Sequence of chain 2.A:
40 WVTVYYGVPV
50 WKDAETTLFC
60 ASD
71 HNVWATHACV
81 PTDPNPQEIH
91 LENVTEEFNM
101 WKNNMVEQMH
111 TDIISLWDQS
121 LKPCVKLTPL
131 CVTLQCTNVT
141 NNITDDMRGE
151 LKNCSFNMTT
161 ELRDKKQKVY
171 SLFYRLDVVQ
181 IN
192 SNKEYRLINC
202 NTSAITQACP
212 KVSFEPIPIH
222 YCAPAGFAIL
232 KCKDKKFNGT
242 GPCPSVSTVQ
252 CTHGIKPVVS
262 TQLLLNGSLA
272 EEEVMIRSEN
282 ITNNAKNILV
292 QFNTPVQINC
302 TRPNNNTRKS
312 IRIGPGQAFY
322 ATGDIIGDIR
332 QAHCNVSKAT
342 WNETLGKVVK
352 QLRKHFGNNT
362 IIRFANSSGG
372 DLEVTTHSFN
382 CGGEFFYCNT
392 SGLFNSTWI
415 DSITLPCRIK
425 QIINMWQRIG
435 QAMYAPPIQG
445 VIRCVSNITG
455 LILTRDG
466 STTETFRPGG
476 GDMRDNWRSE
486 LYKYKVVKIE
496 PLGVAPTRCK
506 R

Binding-site contacts:
Ligand atom O7 contacts residue SER416 of chain 2.A at 4.3 Å.
Ligand atom O7 contacts residue ASN336 of chain 2.A at 4.2 Å.
Ligand atom O6 contacts residue ARG447 of chain 2.A at 3.0 Å (salt-bridge).
Ligand atom C4 contacts residue ASN300 of chain 2.A at 4.1 Å.
Ligand atom C1 contacts residue ASN300 of chain 2.A at 1.4 Å.
Ligand atom C3 contacts residue GLN298 of chain 2.A at 3.7 Å.
Ligand atom O3 contacts residue GLN298 of chain 2.A at 4.4 Å.
Ligand atom C1 contacts residue GLN298 of chain 2.A at 4.1 Å.
Ligand atom C8 contacts residue ASN300 of chain 2.A at 4.3 Å.
Ligand atom C2 contacts residue ASN300 of chain 2.A at 2.3 Å.
Ligand atom C6 contacts residue ARG447 of chain 2.A at 3.7 Å.
Ligand atom C8 contacts residue SER338 of chain 2.A at 3.6 Å.
Ligand atom C1 contacts residue ARG447 of chain 2.A at 4.1 Å.
Ligand atom C5 contacts residue GLN298 of chain 2.A at 4.5 Å.
Ligand atom C5 contacts residue ARG447 of chain 2.A at 4.0 Å.
Ligand atom C8 contacts residue VAL337 of chain 2.A at 4.0 Å (hydrophobic).
Ligand atom N2 contacts residue ASN300 of chain 2.A at 2.8 Å (h-bond).
Ligand atom C8 contacts residue ASN336 of chain 2.A at 3.2 Å.
Ligand atom C5 contacts residue ASN300 of chain 2.A at 3.7 Å.
Ligand atom C8 contacts residue GLN298 of chain 2.A at 4.0 Å.
Ligand atom C8 contacts residue SER416 of chain 2.A at 4.1 Å.
Ligand atom O7 contacts residue ASN300 of chain 2.A at 3.6 Å (h-bond).
Ligand atom C7 contacts residue ASN336 of chain 2.A at 4.2 Å.
Ligand atom C3 contacts residue ASN300 of chain 2.A at 3.6 Å.
Ligand atom O5 contacts residue ARG447 of chain 2.A at 3.0 Å (salt-bridge).
Ligand atom C7 contacts residue ASN300 of chain 2.A at 3.4 Å.
Ligand atom C2 contacts residue GLN298 of chain 2.A at 4.2 Å.
Ligand atom O5 contacts residue VAL449 of chain 2.A at 4.5 Å.
Ligand atom O5 contacts residue ASN300 of chain 2.A at 2.4 Å (h-bond).
Ligand atom N2 contacts residue GLN298 of chain 2.A at 4.0 Å.

This small molecule binds to this protein.
Small molecule (SMILES): CC(=O)N[C@@H]1[C@@H](O)[C@H](O)[C@@H](CO)O[C@H]1O